Sequence of chain 1.D:
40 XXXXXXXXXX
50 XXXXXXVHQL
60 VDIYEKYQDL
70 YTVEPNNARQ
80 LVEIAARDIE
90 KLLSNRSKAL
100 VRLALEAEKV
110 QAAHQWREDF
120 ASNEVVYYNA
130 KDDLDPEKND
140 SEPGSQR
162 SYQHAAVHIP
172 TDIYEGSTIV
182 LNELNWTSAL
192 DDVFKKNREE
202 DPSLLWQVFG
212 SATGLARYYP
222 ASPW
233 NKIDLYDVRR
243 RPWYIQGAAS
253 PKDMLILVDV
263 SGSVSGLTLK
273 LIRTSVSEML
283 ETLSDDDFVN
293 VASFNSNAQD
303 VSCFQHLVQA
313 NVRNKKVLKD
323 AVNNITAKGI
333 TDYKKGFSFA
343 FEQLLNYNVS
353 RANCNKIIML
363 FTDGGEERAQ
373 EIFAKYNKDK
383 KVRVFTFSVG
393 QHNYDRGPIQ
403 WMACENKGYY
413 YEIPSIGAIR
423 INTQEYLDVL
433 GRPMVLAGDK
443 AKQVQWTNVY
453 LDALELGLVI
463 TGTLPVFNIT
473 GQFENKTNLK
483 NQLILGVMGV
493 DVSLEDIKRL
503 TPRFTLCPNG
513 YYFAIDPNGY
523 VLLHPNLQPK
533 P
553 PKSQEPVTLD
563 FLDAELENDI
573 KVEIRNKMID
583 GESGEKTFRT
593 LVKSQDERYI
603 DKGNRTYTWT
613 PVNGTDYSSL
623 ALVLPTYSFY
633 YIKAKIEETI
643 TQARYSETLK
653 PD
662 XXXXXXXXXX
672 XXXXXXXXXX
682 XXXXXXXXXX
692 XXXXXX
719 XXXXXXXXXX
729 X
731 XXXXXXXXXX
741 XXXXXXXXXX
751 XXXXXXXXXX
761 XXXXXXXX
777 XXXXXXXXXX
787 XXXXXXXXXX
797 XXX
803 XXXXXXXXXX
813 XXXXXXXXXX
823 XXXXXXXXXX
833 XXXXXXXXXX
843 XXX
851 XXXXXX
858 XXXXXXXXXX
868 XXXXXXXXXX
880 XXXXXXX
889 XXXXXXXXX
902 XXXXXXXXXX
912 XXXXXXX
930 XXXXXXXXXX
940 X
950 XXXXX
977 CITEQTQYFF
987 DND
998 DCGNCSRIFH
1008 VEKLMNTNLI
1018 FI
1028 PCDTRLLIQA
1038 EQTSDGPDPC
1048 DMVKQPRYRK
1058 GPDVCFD

The protein below binds the small molecule below.
Small molecule (SMILES): CC(=O)N[C@@H]1[C@@H](O)[C@H](O)[C@@H](CO)O[C@H]1O

Binding-site contacts:
Ligand atom C3 contacts residue UNK678 of chain 1.D at 4.3 Å.
Ligand atom O6 contacts residue NAG1 of chain 1.T at 3.1 Å (h-bond).
Ligand atom C4 contacts residue NAG1 of chain 1.T at 3.8 Å.
Ligand atom C6 contacts residue NAG1 of chain 1.T at 3.0 Å.
Ligand atom C2 contacts residue UNK678 of chain 1.D at 4.2 Å.
Ligand atom C1 contacts residue UNK678 of chain 1.D at 3.6 Å.
Ligand atom C5 contacts residue NAG1 of chain 1.T at 4.0 Å.
Ligand atom N2 contacts residue UNK678 of chain 1.D at 3.9 Å.
Ligand atom O4 contacts residue NAG1 of chain 1.T at 2.8 Å (h-bond).